Binding-site contacts:
Ligand atom C2 contacts residue DH21 of chain 1.F at 3.7 Å.
Ligand atom O13 contacts residue AKG1 of chain 1.B at 2.9 Å (h-bond).
Ligand atom O30 contacts residue PHE304 of chain 1.A at 3.7 Å.
Ligand atom O30 contacts residue ASP234 of chain 1.A at 3.1 Å.
Ligand atom C6 contacts residue PHE304 of chain 1.A at 3.6 Å (hydrophobic).
Ligand atom C17 contacts residue DH21 of chain 1.F at 3.7 Å.
Ligand atom C18 contacts residue DH21 of chain 1.F at 3.6 Å.
Ligand atom O24 contacts residue TYR142 of chain 1.A at 2.6 Å (h-bond).
Ligand atom C1 contacts residue SER236 of chain 1.A at 3.7 Å.
Ligand atom O29 contacts residue PHE304 of chain 1.A at 3.5 Å.
Ligand atom C3 contacts residue PHE304 of chain 1.A at 3.5 Å (hydrophobic).
Ligand atom C5 contacts residue GLU306 of chain 1.A at 3.3 Å.
Ligand atom C19 contacts residue DH21 of chain 1.F at 3.6 Å.
Ligand atom C19 contacts residue LYS213 of chain 1.A at 3.5 Å.
Ligand atom C18 contacts residue TYR142 of chain 1.A at 3.5 Å (hydrophobic).
Ligand atom C17 contacts residue TYR142 of chain 1.A at 3.5 Å (hydrophobic).
Ligand atom C6 contacts residue GLU306 of chain 1.A at 3.3 Å.
Ligand atom C10 contacts residue LYS213 of chain 1.A at 3.7 Å.
Ligand atom C1 contacts residue VAL235 of chain 1.A at 3.5 Å (hydrophobic).
Ligand atom O30 contacts residue DH21 of chain 1.F at 3.0 Å (h-bond).
Ligand atom O13 contacts residue MES1 of chain 1.C at 3.4 Å.
Ligand atom O30 contacts residue VAL235 of chain 1.A at 3.4 Å (h-bond).
Ligand atom O27 contacts residue LYS213 of chain 1.A at 3.0 Å (salt-bridge).
Ligand atom C5 contacts residue PHE304 of chain 1.A at 3.7 Å (hydrophobic).
Ligand atom O27 contacts residue MES1 of chain 1.C at 2.8 Å (h-bond).
Ligand atom O29 contacts residue PHE334 of chain 1.A at 3.5 Å.
Ligand atom O23 contacts residue TYR142 of chain 1.A at 2.7 Å (h-bond).
Ligand atom C15 contacts residue DH21 of chain 1.F at 3.7 Å.
Ligand atom C14 contacts residue DH21 of chain 1.F at 3.6 Å.
Ligand atom C16 contacts residue DH21 of chain 1.F at 3.6 Å.
Ligand atom C15 contacts residue PHE144 of chain 1.A at 3.7 Å (hydrophobic).
Ligand atom C1 contacts residue PHE304 of chain 1.A at 3.5 Å (hydrophobic).
Ligand atom C4 contacts residue PHE304 of chain 1.A at 3.7 Å (hydrophobic).
Ligand atom C2 contacts residue PHE304 of chain 1.A at 3.5 Å (hydrophobic).
Ligand atom O29 contacts residue GLU306 of chain 1.A at 2.5 Å (salt-bridge).
Ligand atom C9 contacts residue PHE304 of chain 1.A at 3.6 Å (hydrophobic).
Ligand atom C16 contacts residue PHE144 of chain 1.A at 3.6 Å (hydrophobic).
Ligand atom C4 contacts residue DH21 of chain 1.F at 3.7 Å.
Ligand atom O13 contacts residue DH21 of chain 1.F at 3.6 Å.
Ligand atom C5 contacts residue DH21 of chain 1.F at 3.4 Å.

A protein and the small-molecule ligand that binds it are described below.
Small molecule (SMILES): O=C1c2c(O)cc(O)cc2O[C@H](c2ccc(O)c(O)c2)[C@H]1O

Sequence of chain 1.A:
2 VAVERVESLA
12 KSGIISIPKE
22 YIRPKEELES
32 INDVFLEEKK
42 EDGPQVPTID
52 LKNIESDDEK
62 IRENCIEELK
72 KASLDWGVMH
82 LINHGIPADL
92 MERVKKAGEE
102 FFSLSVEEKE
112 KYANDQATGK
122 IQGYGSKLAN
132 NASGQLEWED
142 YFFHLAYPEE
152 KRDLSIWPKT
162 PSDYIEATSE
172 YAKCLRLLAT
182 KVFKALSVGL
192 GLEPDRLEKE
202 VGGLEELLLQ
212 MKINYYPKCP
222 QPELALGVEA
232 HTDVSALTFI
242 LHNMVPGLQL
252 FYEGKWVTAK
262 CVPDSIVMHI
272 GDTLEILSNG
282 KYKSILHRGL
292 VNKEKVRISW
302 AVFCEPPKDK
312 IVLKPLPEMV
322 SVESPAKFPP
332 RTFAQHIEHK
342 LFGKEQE